Sequence of chain 1.A:
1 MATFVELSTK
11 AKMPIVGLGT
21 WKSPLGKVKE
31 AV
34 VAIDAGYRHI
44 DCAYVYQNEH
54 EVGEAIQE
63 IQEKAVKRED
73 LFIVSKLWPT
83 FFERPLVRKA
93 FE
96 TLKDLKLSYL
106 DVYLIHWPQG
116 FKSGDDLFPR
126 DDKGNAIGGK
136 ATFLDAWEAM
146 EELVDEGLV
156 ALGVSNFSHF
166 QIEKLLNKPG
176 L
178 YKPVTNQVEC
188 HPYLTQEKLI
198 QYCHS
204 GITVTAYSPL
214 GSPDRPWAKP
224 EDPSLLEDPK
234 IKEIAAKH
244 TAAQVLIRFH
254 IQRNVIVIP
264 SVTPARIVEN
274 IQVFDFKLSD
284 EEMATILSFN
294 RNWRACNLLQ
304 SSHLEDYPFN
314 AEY

A protein and the small-molecule ligand that binds it are described below.
Small molecule (SMILES): O=C(O)COc1cc(Cl)ccc1C(=O)NCc1c(F)c(F)c(Br)c(F)c1F

Binding-site contacts:
Ligand atom C6 contacts residue LEU302 of chain 1.A at 3.5 Å (hydrophobic).
Ligand atom C19 contacts residue TYR49 of chain 1.A at 3.4 Å (hydrophobic).
Ligand atom CL2 contacts residue 1WX1 of chain 1.D at 3.5 Å.
Ligand atom C14 contacts residue 1WX1 of chain 1.D at 3.4 Å.
Ligand atom O21 contacts residue NAP1 of chain 1.B at 3.1 Å (h-bond).
Ligand atom F24 contacts residue 1WX1 of chain 1.D at 3.3 Å.
Ligand atom C19 contacts residue NAP1 of chain 1.B at 3.1 Å.
Ligand atom BR2 contacts residue SER304 of chain 1.A at 3.2 Å.
Ligand atom C12 contacts residue 1WX1 of chain 1.D at 3.4 Å.
Ligand atom C13 contacts residue 1WX1 of chain 1.D at 3.4 Å.
Ligand atom O20 contacts residue 1WX1 of chain 1.D at 3.0 Å.
Ligand atom C19 contacts residue 1WX1 of chain 1.D at 3.6 Å.
Ligand atom F25 contacts residue TRP112 of chain 1.A at 3.6 Å.
Ligand atom C18 contacts residue TRP21 of chain 1.A at 3.4 Å (hydrophobic).
Ligand atom O16 contacts residue CYS299 of chain 1.A at 3.5 Å.
Ligand atom O21 contacts residue TYR49 of chain 1.A at 2.4 Å (h-bond).
Ligand atom C5 contacts residue TRP112 of chain 1.A at 3.3 Å (hydrophobic).
Ligand atom F25 contacts residue PHE116 of chain 1.A at 3.6 Å.
Ligand atom C18 contacts residue NAP1 of chain 1.B at 3.5 Å.
Ligand atom O17 contacts residue NAP1 of chain 1.B at 3.6 Å.
Ligand atom F27 contacts residue TRP112 of chain 1.A at 3.4 Å.
Ligand atom O21 contacts residue TRP21 of chain 1.A at 3.5 Å.
Ligand atom C4 contacts residue TRP112 of chain 1.A at 3.5 Å (hydrophobic).
Ligand atom C7 contacts residue NAP1 of chain 1.B at 3.4 Å.
Ligand atom C13 contacts residue TRP21 of chain 1.A at 3.4 Å (hydrophobic).
Ligand atom O20 contacts residue NAP1 of chain 1.B at 3.2 Å.
Ligand atom C3 contacts residue TRP112 of chain 1.A at 3.3 Å (hydrophobic).
Ligand atom O20 contacts residue HIS111 of chain 1.A at 2.9 Å (h-bond).
Ligand atom C10 contacts residue 1WX1 of chain 1.D at 3.5 Å.
Ligand atom O17 contacts residue 1WX1 of chain 1.D at 3.4 Å.
Ligand atom F25 contacts residue TRP80 of chain 1.A at 3.5 Å.
Ligand atom CL2 contacts residue TRP21 of chain 1.A at 3.6 Å.
Ligand atom C11 contacts residue 1WX1 of chain 1.D at 3.4 Å.
Ligand atom F27 contacts residue CYS299 of chain 1.A at 3.5 Å.
Ligand atom F27 contacts residue PHE312 of chain 1.A at 3.5 Å.
Ligand atom C6 contacts residue TRP112 of chain 1.A at 3.5 Å (hydrophobic).
Ligand atom C2 contacts residue 1WX1 of chain 1.D at 3.6 Å.
Ligand atom BR2 contacts residue TRP112 of chain 1.A at 3.5 Å.
Ligand atom C15 contacts residue 1WX1 of chain 1.D at 3.5 Å.
Ligand atom F26 contacts residue TRP112 of chain 1.A at 3.1 Å.